Sequence of chain 1.A:
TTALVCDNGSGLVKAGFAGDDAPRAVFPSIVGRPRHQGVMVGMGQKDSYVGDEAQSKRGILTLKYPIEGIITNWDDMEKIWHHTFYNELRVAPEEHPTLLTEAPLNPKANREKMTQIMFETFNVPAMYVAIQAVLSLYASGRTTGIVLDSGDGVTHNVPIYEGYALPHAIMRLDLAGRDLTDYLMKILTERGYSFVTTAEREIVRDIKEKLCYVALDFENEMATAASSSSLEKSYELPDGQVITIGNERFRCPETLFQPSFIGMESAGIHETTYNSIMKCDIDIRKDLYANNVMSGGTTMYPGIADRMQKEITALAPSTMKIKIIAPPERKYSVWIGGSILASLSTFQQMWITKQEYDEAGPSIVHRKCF

Sequence of chain 1.C:
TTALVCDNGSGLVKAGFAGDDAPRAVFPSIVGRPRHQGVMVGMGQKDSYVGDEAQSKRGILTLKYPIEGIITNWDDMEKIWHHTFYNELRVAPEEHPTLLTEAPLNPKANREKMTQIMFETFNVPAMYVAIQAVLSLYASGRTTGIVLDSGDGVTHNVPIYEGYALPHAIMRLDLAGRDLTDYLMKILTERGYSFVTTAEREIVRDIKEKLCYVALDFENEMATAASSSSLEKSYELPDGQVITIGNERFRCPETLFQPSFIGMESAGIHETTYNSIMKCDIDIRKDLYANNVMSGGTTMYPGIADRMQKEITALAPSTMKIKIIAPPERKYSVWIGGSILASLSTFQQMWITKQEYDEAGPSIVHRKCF

The protein below binds the small molecule below.
Small molecule (SMILES): COc1ccc(/N=N\c2cc(OC)c(OC)c(OC)c2)c(NC(=O)CCC(=O)NCCCC[C@@H]2NC(=O)[C@@H](C)C/C(C)=C/CC[C@H](C)OC(=O)C[C@H](c3ccc(O)cc3)NC(=O)[C@@H](Cc3c[nH]c4ccccc34)N(C)C2=O)c1

Sequence of chain 1.B:
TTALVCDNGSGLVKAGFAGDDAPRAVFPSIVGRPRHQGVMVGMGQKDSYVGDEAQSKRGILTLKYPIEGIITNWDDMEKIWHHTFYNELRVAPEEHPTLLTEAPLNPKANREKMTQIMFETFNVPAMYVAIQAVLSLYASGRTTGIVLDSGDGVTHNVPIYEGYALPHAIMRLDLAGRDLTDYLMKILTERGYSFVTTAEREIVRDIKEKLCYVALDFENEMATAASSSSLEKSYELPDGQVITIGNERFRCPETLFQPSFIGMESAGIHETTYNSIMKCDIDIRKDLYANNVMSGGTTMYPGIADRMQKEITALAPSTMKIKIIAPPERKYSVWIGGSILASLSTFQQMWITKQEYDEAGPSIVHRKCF

Binding-site contacts:
Ligand atom O71 contacts residue LYS286 of chain 1.C at 1.8 Å.
Ligand atom C44 contacts residue GLY199 of chain 1.A at 3.4 Å.
Ligand atom C52 contacts residue HIC75 of chain 1.B at 3.4 Å.
Ligand atom C23 contacts residue SER201 of chain 1.A at 3.2 Å.
Ligand atom O25 contacts residue SER201 of chain 1.A at 2.1 Å (h-bond).
Ligand atom C36 contacts residue ILE77 of chain 1.B at 3.4 Å (hydrophobic).
Ligand atom O30 contacts residue SER201 of chain 1.A at 3.1 Å.
Ligand atom N38 contacts residue ASP181 of chain 1.B at 3.3 Å (salt-bridge).
Ligand atom C35 contacts residue ILE77 of chain 1.B at 3.5 Å (hydrophobic).
Ligand atom C46 contacts residue LYS286 of chain 1.C at 3.4 Å.
Ligand atom O66 contacts residue GLU74 of chain 1.B at 3.1 Å (salt-bridge).
Ligand atom C17 contacts residue GLN248 of chain 1.A at 3.2 Å.
Ligand atom C67 contacts residue THR79 of chain 1.B at 3.1 Å.
Ligand atom C43 contacts residue LEU112 of chain 1.B at 3.6 Å (hydrophobic).
Ligand atom C42 contacts residue LEU112 of chain 1.B at 3.4 Å (hydrophobic).
Ligand atom C31 contacts residue GLY199 of chain 1.A at 3.1 Å.
Ligand atom O12 contacts residue TYR200 of chain 1.A at 3.6 Å.
Ligand atom C32 contacts residue GLY199 of chain 1.A at 3.5 Å.
Ligand atom C45 contacts residue LYS286 of chain 1.C at 2.8 Å.
Ligand atom N56 contacts residue HIC75 of chain 1.B at 3.6 Å.
Ligand atom C52 contacts residue ASP181 of chain 1.B at 3.6 Å.
Ligand atom C41 contacts residue SER201 of chain 1.A at 3.6 Å.
Ligand atom C45 contacts residue MET285 of chain 1.C at 2.7 Å (hydrophobic).
Ligand atom C44 contacts residue ILE77 of chain 1.B at 3.4 Å (hydrophobic).
Ligand atom C18 contacts residue LEU244 of chain 1.A at 3.5 Å (hydrophobic).
Ligand atom C73 contacts residue MET285 of chain 1.C at 3.7 Å (hydrophobic).
Ligand atom C39 contacts residue SER201 of chain 1.A at 3.6 Å.
Ligand atom N72 contacts residue MET285 of chain 1.C at 3.3 Å (h-bond).
Ligand atom C40 contacts residue ILE77 of chain 1.B at 3.3 Å (hydrophobic).
Ligand atom C46 contacts residue MET285 of chain 1.C at 3.5 Å (hydrophobic).
Ligand atom O77 contacts residue MET271 of chain 1.B at 3.1 Å.
Ligand atom O71 contacts residue MET285 of chain 1.C at 2.5 Å (h-bond).
Ligand atom O71 contacts residue CYS287 of chain 1.C at 3.5 Å (h-bond).
Ligand atom O7 contacts residue ALA116 of chain 1.B at 3.3 Å.
Ligand atom N8 contacts residue GLY199 of chain 1.A at 3.5 Å (h-bond).
Ligand atom C15 contacts residue GLN248 of chain 1.A at 3.4 Å.
Ligand atom C67 contacts residue GLU74 of chain 1.B at 2.8 Å.
Ligand atom C53 contacts residue MET271 of chain 1.B at 3.6 Å (hydrophobic).
Ligand atom C35 contacts residue GLY199 of chain 1.A at 3.5 Å.
Ligand atom C20 contacts residue PHE202 of chain 1.A at 3.2 Å (hydrophobic).